The small molecule below binds the protein below.
Small molecule (SMILES): OC[C@@]12C[C@@H]1[C@H](Oc1cc(F)cc(F)c1)[C@H](O)[C@@H](O)[C@H]2O

Sequence of chain 1.A:
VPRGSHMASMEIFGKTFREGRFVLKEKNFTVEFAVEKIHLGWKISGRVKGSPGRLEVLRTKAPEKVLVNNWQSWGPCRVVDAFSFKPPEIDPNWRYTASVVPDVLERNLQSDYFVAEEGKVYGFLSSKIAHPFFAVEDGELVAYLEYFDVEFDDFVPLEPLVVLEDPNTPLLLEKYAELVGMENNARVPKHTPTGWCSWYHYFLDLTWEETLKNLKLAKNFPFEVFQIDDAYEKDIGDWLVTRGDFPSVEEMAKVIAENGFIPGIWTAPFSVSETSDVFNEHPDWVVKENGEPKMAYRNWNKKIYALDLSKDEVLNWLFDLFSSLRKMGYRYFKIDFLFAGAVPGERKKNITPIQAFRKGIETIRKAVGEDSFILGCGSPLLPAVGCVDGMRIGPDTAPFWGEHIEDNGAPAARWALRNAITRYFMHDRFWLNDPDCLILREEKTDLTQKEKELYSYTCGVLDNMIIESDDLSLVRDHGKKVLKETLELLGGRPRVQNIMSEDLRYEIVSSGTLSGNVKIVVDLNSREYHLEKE

Binding-site contacts:
Ligand atom CAD contacts residue ASP410 of chain 1.A at 3.7 Å.
Ligand atom CAB contacts residue TYR214 of chain 1.A at 3.5 Å (hydrophobic).
Ligand atom OAT contacts residue ASP244 of chain 1.A at 2.8 Å (salt-bridge).
Ligand atom CAB contacts residue ASP410 of chain 1.A at 3.6 Å.
Ligand atom OAK contacts residue CYS391 of chain 1.A at 3.1 Å (h-bond).
Ligand atom CAQ contacts residue ASP243 of chain 1.A at 3.6 Å.
Ligand atom OAU contacts residue ASP350 of chain 1.A at 3.3 Å (salt-bridge).
Ligand atom CAA contacts residue ASP243 of chain 1.A at 3.5 Å.
Ligand atom CAB contacts residue LYS348 of chain 1.A at 3.7 Å.
Ligand atom OAU contacts residue ASP243 of chain 1.A at 2.7 Å (salt-bridge).
Ligand atom CAP contacts residue TRP108 of chain 1.A at 3.6 Å (hydrophobic).
Ligand atom CAA contacts residue LYS348 of chain 1.A at 3.8 Å.
Ligand atom CAI contacts residue TRP213 of chain 1.A at 3.5 Å (hydrophobic).
Ligand atom CAH contacts residue PHE351 of chain 1.A at 3.7 Å (hydrophobic).
Ligand atom CAC contacts residue ASP410 of chain 1.A at 3.6 Å.
Ligand atom OAJ contacts residue TYR214 of chain 1.A at 2.8 Å (h-bond).
Ligand atom FAF contacts residue TRP88 of chain 1.A at 3.0 Å.
Ligand atom OAL contacts residue ASP410 of chain 1.A at 2.5 Å (salt-bridge).
Ligand atom OAU contacts residue LYS348 of chain 1.A at 2.9 Å (salt-bridge).
Ligand atom CAM contacts residue ASP410 of chain 1.A at 3.2 Å.
Ligand atom FAE contacts residue TRP108 of chain 1.A at 3.1 Å.
Ligand atom FAE contacts residue ASN313 of chain 1.A at 3.4 Å.
Ligand atom CAS contacts residue TRP88 of chain 1.A at 3.5 Å (hydrophobic).
Ligand atom CAH contacts residue ASP350 of chain 1.A at 3.4 Å.
Ligand atom CAC contacts residue CYS391 of chain 1.A at 3.8 Å (hydrophobic).
Ligand atom CAD contacts residue ASP350 of chain 1.A at 3.2 Å.
Ligand atom OAK contacts residue ASP410 of chain 1.A at 2.6 Å (salt-bridge).
Ligand atom CAN contacts residue PHE351 of chain 1.A at 3.7 Å (hydrophobic).
Ligand atom CAM contacts residue TRP88 of chain 1.A at 3.8 Å (hydrophobic).
Ligand atom OAJ contacts residue ARG406 of chain 1.A at 3.1 Å (salt-bridge).
Ligand atom OAJ contacts residue LYS348 of chain 1.A at 2.7 Å (salt-bridge).
Ligand atom OAK contacts residue ARG406 of chain 1.A at 3.1 Å (salt-bridge).
Ligand atom CAC contacts residue ASP350 of chain 1.A at 3.0 Å.
Ligand atom CAR contacts residue ASP410 of chain 1.A at 3.7 Å.
Ligand atom CAD contacts residue TRP88 of chain 1.A at 3.8 Å (hydrophobic).
Ligand atom CAQ contacts residue ASP244 of chain 1.A at 3.5 Å.
Ligand atom OAU contacts residue TRP280 of chain 1.A at 3.1 Å (h-bond).
Ligand atom CAR contacts residue TRP88 of chain 1.A at 3.3 Å (hydrophobic).
Ligand atom CAO contacts residue TRP108 of chain 1.A at 3.6 Å (hydrophobic).
Ligand atom OAK contacts residue TRP88 of chain 1.A at 3.1 Å (h-bond).